This protein binds this small molecule.
Small molecule (SMILES): CC(=O)N[C@@H]1[C@@H](O)[C@H](O)[C@@H](CO)O[C@H]1O

Binding-site contacts:
Ligand atom C3 contacts residue ASN49 of chain 1.H at 3.6 Å.
Ligand atom C6 contacts residue SER51 of chain 1.H at 3.9 Å.
Ligand atom C5 contacts residue SER51 of chain 1.H at 4.1 Å.
Ligand atom O5 contacts residue ASN49 of chain 1.H at 2.4 Å (h-bond).
Ligand atom O3 contacts residue ASN49 of chain 1.H at 4.5 Å.
Ligand atom C1 contacts residue SER51 of chain 1.H at 4.4 Å.
Ligand atom O5 contacts residue SER51 of chain 1.H at 3.6 Å.
Ligand atom C1 contacts residue ASN49 of chain 1.H at 1.4 Å.
Ligand atom C5 contacts residue ASN49 of chain 1.H at 3.6 Å.
Ligand atom C4 contacts residue ASN49 of chain 1.H at 4.0 Å.
Ligand atom O7 contacts residue ASN49 of chain 1.H at 3.3 Å (h-bond).
Ligand atom C7 contacts residue ASN49 of chain 1.H at 3.2 Å.
Ligand atom N2 contacts residue ASN49 of chain 1.H at 2.7 Å (h-bond).
Ligand atom C8 contacts residue ASN49 of chain 1.H at 4.3 Å.
Ligand atom C2 contacts residue ASN49 of chain 1.H at 2.1 Å.

Sequence of chain 1.H:
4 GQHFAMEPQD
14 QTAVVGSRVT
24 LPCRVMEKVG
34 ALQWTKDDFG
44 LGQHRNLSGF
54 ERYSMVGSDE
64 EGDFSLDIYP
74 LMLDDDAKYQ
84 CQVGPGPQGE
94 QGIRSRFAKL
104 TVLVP